A protein and the small-molecule ligand that binds it are described below.
Small molecule (SMILES): CC(=O)N[C@H]1[C@H](O[C@H]2[C@H](O)[C@@H](NC(C)=O)CO[C@@H]2CO)O[C@H](CO)[C@@H](O)[C@@H]1O

Binding-site contacts:
Ligand atom O5 contacts residue ASN12 of chain 28.E at 2.7 Å (h-bond).
Ligand atom C5 contacts residue ASN12 of chain 28.E at 4.1 Å.
Ligand atom O7 contacts residue ASN12 of chain 28.E at 3.6 Å.
Ligand atom N2 contacts residue ASN12 of chain 28.E at 3.8 Å.
Ligand atom C2 contacts residue ASN12 of chain 28.E at 3.3 Å.
Ligand atom C7 contacts residue ASN12 of chain 28.E at 3.9 Å.
Ligand atom C1 contacts residue ASN12 of chain 28.E at 2.2 Å.

Sequence of chain 28.E:
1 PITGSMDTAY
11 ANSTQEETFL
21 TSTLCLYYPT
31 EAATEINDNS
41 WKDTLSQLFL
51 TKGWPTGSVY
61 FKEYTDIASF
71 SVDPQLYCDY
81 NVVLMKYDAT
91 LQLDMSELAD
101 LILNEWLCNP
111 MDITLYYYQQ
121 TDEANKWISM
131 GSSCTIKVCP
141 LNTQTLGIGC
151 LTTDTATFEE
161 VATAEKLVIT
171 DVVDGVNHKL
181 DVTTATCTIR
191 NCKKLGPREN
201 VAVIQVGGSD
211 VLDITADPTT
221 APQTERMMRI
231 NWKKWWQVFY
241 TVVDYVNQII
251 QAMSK